Binding-site contacts:
Ligand atom O4 contacts residue THR181 of chain 1.A at 2.7 Å (h-bond).
Ligand atom C6 contacts residue THR181 of chain 1.A at 3.2 Å.
Ligand atom O6 contacts residue THR181 of chain 1.A at 2.9 Å (h-bond).
Ligand atom C1 contacts residue LYS163 of chain 1.A at 4.1 Å.
Ligand atom C5 contacts residue LYS163 of chain 1.A at 4.3 Å.
Ligand atom C5 contacts residue PHE180 of chain 1.A at 3.6 Å (hydrophobic).
Ligand atom O5 contacts residue LYS163 of chain 1.A at 3.3 Å.
Ligand atom C6 contacts residue PHE183 of chain 1.A at 3.9 Å (hydrophobic).
Ligand atom C6 contacts residue LYS163 of chain 1.A at 4.0 Å.
Ligand atom C6 contacts residue PHE180 of chain 1.A at 3.4 Å (hydrophobic).
Ligand atom O6 contacts residue PHE183 of chain 1.A at 3.4 Å (h-bond).
Ligand atom C4 contacts residue THR181 of chain 1.A at 3.2 Å.
Ligand atom O6 contacts residue ASN182 of chain 1.A at 3.1 Å (h-bond).
Ligand atom C6 contacts residue ASN182 of chain 1.A at 4.4 Å.
Ligand atom O5 contacts residue PHE180 of chain 1.A at 4.1 Å.
Ligand atom O1 contacts residue PHE180 of chain 1.A at 4.4 Å.
Ligand atom O4 contacts residue ASP179 of chain 1.A at 3.9 Å.
Ligand atom O4 contacts residue PHE180 of chain 1.A at 3.7 Å.
Ligand atom C5 contacts residue THR181 of chain 1.A at 3.8 Å.
Ligand atom O6 contacts residue LYS163 of chain 1.A at 3.5 Å.

Sequence of chain 1.A:
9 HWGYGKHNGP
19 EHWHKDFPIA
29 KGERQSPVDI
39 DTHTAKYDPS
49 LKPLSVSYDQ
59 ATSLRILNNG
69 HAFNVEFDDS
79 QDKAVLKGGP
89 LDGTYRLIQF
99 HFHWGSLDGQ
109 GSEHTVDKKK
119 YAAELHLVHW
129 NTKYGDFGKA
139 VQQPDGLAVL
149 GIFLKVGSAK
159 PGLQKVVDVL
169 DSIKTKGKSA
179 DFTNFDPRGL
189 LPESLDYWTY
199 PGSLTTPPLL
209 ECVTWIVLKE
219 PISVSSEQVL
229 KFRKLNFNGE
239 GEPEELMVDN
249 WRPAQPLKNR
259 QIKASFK

The small molecule below binds the protein below.
Small molecule (SMILES): OC[C@H]1O[C@H](O)[C@H](O)[C@@H](O)[C@@H]1O